The protein below binds the small molecule below.
Small molecule (SMILES): Cc1cc(CCCOc2c(C)cc(-c3noc(C(F)(F)F)n3)cc2C)on1

Sequence of chain 58.C:
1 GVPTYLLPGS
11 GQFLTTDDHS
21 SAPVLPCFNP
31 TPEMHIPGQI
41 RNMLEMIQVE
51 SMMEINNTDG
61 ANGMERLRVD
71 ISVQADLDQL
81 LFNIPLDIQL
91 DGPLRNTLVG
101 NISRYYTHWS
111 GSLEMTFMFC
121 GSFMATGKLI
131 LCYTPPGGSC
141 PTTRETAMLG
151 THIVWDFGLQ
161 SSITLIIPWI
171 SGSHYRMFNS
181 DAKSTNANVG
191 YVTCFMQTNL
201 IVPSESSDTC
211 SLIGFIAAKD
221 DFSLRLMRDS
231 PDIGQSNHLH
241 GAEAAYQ

Sequence of chain 58.A:
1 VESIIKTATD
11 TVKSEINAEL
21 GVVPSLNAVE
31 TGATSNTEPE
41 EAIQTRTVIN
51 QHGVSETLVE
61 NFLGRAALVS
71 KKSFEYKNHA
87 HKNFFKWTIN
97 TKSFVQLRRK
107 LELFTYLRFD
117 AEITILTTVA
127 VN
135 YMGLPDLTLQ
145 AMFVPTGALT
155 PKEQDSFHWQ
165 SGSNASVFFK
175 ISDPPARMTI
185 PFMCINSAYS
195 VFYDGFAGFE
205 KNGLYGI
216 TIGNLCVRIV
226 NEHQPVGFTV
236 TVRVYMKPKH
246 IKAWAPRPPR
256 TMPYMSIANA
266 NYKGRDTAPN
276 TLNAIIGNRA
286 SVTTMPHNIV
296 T

Sequence of chain 59.C:
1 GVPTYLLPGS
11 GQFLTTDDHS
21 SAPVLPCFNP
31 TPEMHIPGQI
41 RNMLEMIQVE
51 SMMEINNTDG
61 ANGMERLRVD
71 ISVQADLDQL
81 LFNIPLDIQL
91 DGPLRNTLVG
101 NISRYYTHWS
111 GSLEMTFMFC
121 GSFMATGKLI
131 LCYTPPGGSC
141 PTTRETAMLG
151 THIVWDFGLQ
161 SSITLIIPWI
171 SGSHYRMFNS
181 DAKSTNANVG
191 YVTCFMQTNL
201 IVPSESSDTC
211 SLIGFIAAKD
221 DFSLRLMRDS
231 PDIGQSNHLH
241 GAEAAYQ

Binding-site contacts:
Ligand atom CM6 contacts residue TRP93 of chain 58.A at 3.7 Å (hydrophobic).
Ligand atom F2 contacts residue ALA145 of chain 58.A at 2.8 Å.
Ligand atom C6B contacts residue ILE95 of chain 58.A at 4.0 Å (hydrophobic).
Ligand atom CM6 contacts residue ILE119 of chain 58.A at 4.0 Å (hydrophobic).
Ligand atom F3 contacts residue PHE147 of chain 58.A at 3.5 Å.
Ligand atom CM2 contacts residue ILE217 of chain 58.A at 3.4 Å (hydrophobic).
Ligand atom C2B contacts residue ILE95 of chain 58.A at 3.8 Å (hydrophobic).
Ligand atom F1 contacts residue MET182 of chain 58.A at 3.2 Å.
Ligand atom C2A contacts residue LEU220 of chain 58.A at 3.8 Å (hydrophobic).
Ligand atom C1B contacts residue ILE95 of chain 58.A at 3.6 Å (hydrophobic).
Ligand atom F2 contacts residue VAL171 of chain 58.A at 3.9 Å.
Ligand atom O1 contacts residue PHE115 of chain 58.A at 3.4 Å.
Ligand atom C4 contacts residue TYR193 of chain 58.A at 3.9 Å (hydrophobic).
Ligand atom N1A contacts residue ILE119 of chain 58.A at 3.8 Å.
Ligand atom CM6 contacts residue ILE95 of chain 58.A at 3.9 Å (hydrophobic).
Ligand atom N2 contacts residue THR97 of chain 58.A at 3.8 Å.
Ligand atom O1B contacts residue ILE119 of chain 58.A at 3.9 Å.
Ligand atom N3A contacts residue PHE147 of chain 58.A at 3.9 Å.
Ligand atom O1A contacts residue ILE121 of chain 58.A at 3.8 Å.
Ligand atom C2B contacts residue ILE184 of chain 58.A at 3.8 Å (hydrophobic).
Ligand atom CM2 contacts residue ILE184 of chain 58.A at 3.8 Å (hydrophobic).
Ligand atom F3 contacts residue ALA169 of chain 58.A at 3.7 Å.
Ligand atom CM2 contacts residue PHE147 of chain 58.A at 3.8 Å (hydrophobic).
Ligand atom N3A contacts residue ILE184 of chain 58.A at 3.9 Å.
Ligand atom N1A contacts residue LEU220 of chain 58.A at 3.3 Å.
Ligand atom F2 contacts residue PHE147 of chain 58.A at 3.8 Å.
Ligand atom N2 contacts residue PHE115 of chain 58.A at 3.7 Å.
Ligand atom C4 contacts residue ILE217 of chain 58.A at 4.0 Å (hydrophobic).
Ligand atom C1C contacts residue TYR193 of chain 58.A at 3.9 Å (hydrophobic).
Ligand atom C5B contacts residue ILE119 of chain 58.A at 3.9 Å (hydrophobic).
Ligand atom O1A contacts residue LEU220 of chain 58.A at 3.4 Å.
Ligand atom C3A contacts residue LEU220 of chain 58.A at 4.0 Å (hydrophobic).
Ligand atom O1 contacts residue THR97 of chain 58.A at 3.8 Å.
Ligand atom F1 contacts residue VAL171 of chain 58.A at 3.8 Å.
Ligand atom C3B contacts residue ILE184 of chain 58.A at 3.5 Å (hydrophobic).
Ligand atom C5 contacts residue TYR193 of chain 58.A at 4.0 Å (hydrophobic).
Ligand atom C6B contacts residue ILE119 of chain 58.A at 3.8 Å (hydrophobic).
Ligand atom F3 contacts residue VAL24 of chain 58.C at 3.3 Å.
Ligand atom CM2 contacts residue ILE95 of chain 58.A at 4.0 Å (hydrophobic).
Ligand atom F2 contacts residue ALA169 of chain 58.A at 3.6 Å.